Sequence of chain 1.A:
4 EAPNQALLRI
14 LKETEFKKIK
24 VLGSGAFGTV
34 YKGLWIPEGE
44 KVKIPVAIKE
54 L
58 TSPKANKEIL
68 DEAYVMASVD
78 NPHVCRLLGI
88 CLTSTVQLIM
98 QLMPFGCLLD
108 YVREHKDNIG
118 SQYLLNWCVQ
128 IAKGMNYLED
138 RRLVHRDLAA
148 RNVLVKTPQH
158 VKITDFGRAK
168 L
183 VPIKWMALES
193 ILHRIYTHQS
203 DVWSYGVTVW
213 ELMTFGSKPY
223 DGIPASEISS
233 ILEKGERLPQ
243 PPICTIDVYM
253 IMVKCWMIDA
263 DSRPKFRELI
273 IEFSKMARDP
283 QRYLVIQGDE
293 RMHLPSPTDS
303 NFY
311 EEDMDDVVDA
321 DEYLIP

Binding-site contacts:
Ligand atom N32 contacts residue GLU69 of chain 1.A at 2.8 Å (salt-bridge).
Ligand atom C10 contacts residue LEU25 of chain 1.A at 3.8 Å (hydrophobic).
Ligand atom N31 contacts residue THR161 of chain 1.A at 3.3 Å (h-bond).
Ligand atom N32 contacts residue THR161 of chain 1.A at 3.6 Å.
Ligand atom N32 contacts residue ASP162 of chain 1.A at 3.7 Å.
Ligand atom C20 contacts residue GLN98 of chain 1.A at 3.4 Å.
Ligand atom C17 contacts residue LEU151 of chain 1.A at 3.7 Å (hydrophobic).
Ligand atom C23 contacts residue GLN98 of chain 1.A at 3.8 Å.
Ligand atom C19 contacts residue MET97 of chain 1.A at 3.6 Å (hydrophobic).
Ligand atom O24 contacts residue LEU99 of chain 1.A at 3.7 Å.
Ligand atom N29 contacts residue GLU69 of chain 1.A at 3.8 Å.
Ligand atom C9 contacts residue GLY103 of chain 1.A at 3.7 Å.
Ligand atom C18 contacts residue LEU151 of chain 1.A at 3.5 Å (hydrophobic).
Ligand atom C9 contacts residue LEU25 of chain 1.A at 3.7 Å (hydrophobic).
Ligand atom N32 contacts residue MET97 of chain 1.A at 3.7 Å.
Ligand atom C20 contacts residue CYS82 of chain 1.A at 3.6 Å (hydrophobic).
Ligand atom C10 contacts residue GLY103 of chain 1.A at 3.7 Å.
Ligand atom C28 contacts residue ASP162 of chain 1.A at 3.4 Å.
Ligand atom O24 contacts residue MET100 of chain 1.A at 2.9 Å (h-bond).
Ligand atom C30 contacts residue GLU69 of chain 1.A at 3.8 Å.
Ligand atom N29 contacts residue LYS52 of chain 1.A at 3.2 Å (salt-bridge).
Ligand atom C10 contacts residue MET100 of chain 1.A at 3.2 Å (hydrophobic).
Ligand atom N21 contacts residue ALA50 of chain 1.A at 3.3 Å.
Ligand atom C6 contacts residue LEU25 of chain 1.A at 3.4 Å (hydrophobic).
Ligand atom C23 contacts residue MET100 of chain 1.A at 3.8 Å (hydrophobic).
Ligand atom C19 contacts residue LEU151 of chain 1.A at 3.5 Å (hydrophobic).
Ligand atom C20 contacts residue LEU151 of chain 1.A at 3.7 Å (hydrophobic).
Ligand atom O24 contacts residue ALA50 of chain 1.A at 3.6 Å.
Ligand atom C20 contacts residue ALA50 of chain 1.A at 3.8 Å (hydrophobic).
Ligand atom C15 contacts residue LEU151 of chain 1.A at 3.6 Å (hydrophobic).
Ligand atom N21 contacts residue MET100 of chain 1.A at 3.6 Å.
Ligand atom C23 contacts residue ALA50 of chain 1.A at 3.4 Å (hydrophobic).
Ligand atom C9 contacts residue PRO101 of chain 1.A at 3.4 Å (hydrophobic).
Ligand atom C30 contacts residue THR161 of chain 1.A at 3.5 Å.
Ligand atom N32 contacts residue MET73 of chain 1.A at 3.5 Å.
Ligand atom N29 contacts residue ASP162 of chain 1.A at 3.5 Å (salt-bridge).
Ligand atom N21 contacts residue GLN98 of chain 1.A at 2.7 Å (h-bond).
Ligand atom O16 contacts residue LEU151 of chain 1.A at 3.5 Å.
Ligand atom C20 contacts residue MET97 of chain 1.A at 3.7 Å (hydrophobic).
Ligand atom C11 contacts residue LEU25 of chain 1.A at 3.7 Å (hydrophobic).

The small molecule below binds the protein below.
Small molecule (SMILES): CN1CCN(c2ccc(NC(=O)c3c(Nc4ccnc(N)n4)cc[nH]c3=O)cc2)CC1